Binding-site contacts:
Ligand atom O7 contacts residue ASN74 of chain 1.A at 4.4 Å.
Ligand atom C7 contacts residue ASN74 of chain 1.A at 3.9 Å.
Ligand atom C6 contacts residue LYS10 of chain 1.A at 4.4 Å.
Ligand atom N2 contacts residue ASN74 of chain 1.A at 2.9 Å (h-bond).
Ligand atom C4 contacts residue ASN74 of chain 1.A at 4.2 Å.
Ligand atom C1 contacts residue ASN74 of chain 1.A at 1.4 Å.
Ligand atom C3 contacts residue ASN74 of chain 1.A at 3.8 Å.
Ligand atom O5 contacts residue ASN74 of chain 1.A at 2.4 Å (h-bond).
Ligand atom C1 contacts residue VAL77 of chain 1.A at 4.1 Å (hydrophobic).
Ligand atom O6 contacts residue LYS10 of chain 1.A at 4.4 Å.
Ligand atom O6 contacts residue GLN98 of chain 1.B at 4.0 Å.
Ligand atom O5 contacts residue VAL77 of chain 1.A at 4.0 Å.
Ligand atom C2 contacts residue ASN74 of chain 1.A at 2.5 Å.
Ligand atom C5 contacts residue ASN74 of chain 1.A at 3.7 Å.

Sequence of chain 1.A:
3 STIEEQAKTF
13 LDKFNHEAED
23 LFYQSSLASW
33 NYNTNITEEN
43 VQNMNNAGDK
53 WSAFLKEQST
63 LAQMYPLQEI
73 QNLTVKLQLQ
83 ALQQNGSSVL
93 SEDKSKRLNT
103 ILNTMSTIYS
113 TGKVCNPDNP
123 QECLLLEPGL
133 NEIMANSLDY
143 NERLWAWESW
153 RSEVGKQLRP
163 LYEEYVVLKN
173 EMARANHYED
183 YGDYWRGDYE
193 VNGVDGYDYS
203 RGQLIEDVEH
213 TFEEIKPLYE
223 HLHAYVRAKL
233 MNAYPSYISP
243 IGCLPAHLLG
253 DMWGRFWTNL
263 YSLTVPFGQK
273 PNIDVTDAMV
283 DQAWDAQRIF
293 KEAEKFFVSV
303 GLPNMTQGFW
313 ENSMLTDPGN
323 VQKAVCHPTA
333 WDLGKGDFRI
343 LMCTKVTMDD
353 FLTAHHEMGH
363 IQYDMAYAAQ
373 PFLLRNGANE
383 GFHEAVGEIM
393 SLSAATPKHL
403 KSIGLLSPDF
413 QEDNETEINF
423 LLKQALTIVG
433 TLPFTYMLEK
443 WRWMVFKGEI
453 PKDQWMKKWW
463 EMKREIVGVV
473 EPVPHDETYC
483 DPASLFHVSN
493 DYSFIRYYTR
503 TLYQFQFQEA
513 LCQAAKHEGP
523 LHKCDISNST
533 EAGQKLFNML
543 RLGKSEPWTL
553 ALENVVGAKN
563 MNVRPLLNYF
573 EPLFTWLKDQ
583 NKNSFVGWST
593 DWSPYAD

A protein and the small-molecule ligand that binds it are described below.
Small molecule (SMILES): CC(=O)N[C@H]1[C@H](O[C@H]2[C@H](O)[C@@H](NC(C)=O)CO[C@@H]2CO)O[C@H](CO)[C@@H](O[C@@H]2O[C@H](CO)[C@@H](O)[C@H](O)[C@@H]2O)[C@@H]1O

Sequence of chain 1.B:
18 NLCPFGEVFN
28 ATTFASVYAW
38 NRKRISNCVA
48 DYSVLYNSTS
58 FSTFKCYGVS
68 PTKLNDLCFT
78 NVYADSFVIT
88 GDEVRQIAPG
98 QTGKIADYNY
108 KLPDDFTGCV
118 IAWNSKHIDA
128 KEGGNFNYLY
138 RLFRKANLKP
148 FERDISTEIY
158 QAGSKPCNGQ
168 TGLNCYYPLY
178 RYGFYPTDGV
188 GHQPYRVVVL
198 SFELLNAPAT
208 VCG